Sequence of chain 2.E:
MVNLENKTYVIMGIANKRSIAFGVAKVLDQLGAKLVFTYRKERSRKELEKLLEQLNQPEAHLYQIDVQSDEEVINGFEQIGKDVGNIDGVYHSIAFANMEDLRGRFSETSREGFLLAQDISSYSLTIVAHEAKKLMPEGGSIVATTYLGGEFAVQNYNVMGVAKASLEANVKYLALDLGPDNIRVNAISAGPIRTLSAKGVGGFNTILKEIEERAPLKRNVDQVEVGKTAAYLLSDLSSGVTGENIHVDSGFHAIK

Binding-site contacts:
Ligand atom CAN contacts residue VAL227 of chain 2.E at 3.6 Å (hydrophobic).
Ligand atom OAC contacts residue NAP1 of chain 2.Q at 2.8 Å (h-bond).
Ligand atom CBA contacts residue NAP1 of chain 2.Q at 3.4 Å.
Ligand atom CAO contacts residue ILE233 of chain 2.E at 3.8 Å (hydrophobic).
Ligand atom CBB contacts residue ALA123 of chain 2.E at 3.6 Å (hydrophobic).
Ligand atom OAB contacts residue PHE122 of chain 2.E at 3.6 Å.
Ligand atom CAK contacts residue NAP1 of chain 2.Q at 3.3 Å.
Ligand atom OAC contacts residue TYR183 of chain 2.E at 2.4 Å (h-bond).
Ligand atom CAZ contacts residue ALA123 of chain 2.E at 3.4 Å (hydrophobic).
Ligand atom CAA contacts residue GLN181 of chain 2.E at 3.3 Å.
Ligand atom CAW contacts residue NAP1 of chain 2.Q at 3.6 Å.
Ligand atom OAB contacts residue ALA123 of chain 2.E at 3.7 Å.
Ligand atom CAJ contacts residue SER223 of chain 2.E at 3.3 Å.
Ligand atom CAV contacts residue NAP1 of chain 2.Q at 2.8 Å.
Ligand atom CAE contacts residue SER223 of chain 2.E at 3.4 Å.
Ligand atom CAH contacts residue SER223 of chain 2.E at 3.7 Å.
Ligand atom CAH contacts residue ALA121 of chain 2.E at 3.6 Å (hydrophobic).
Ligand atom CAP contacts residue TYR173 of chain 2.E at 3.7 Å (hydrophobic).
Ligand atom OAT contacts residue LEU128 of chain 2.E at 3.7 Å.
Ligand atom OAT contacts residue ALA123 of chain 2.E at 3.2 Å (h-bond).
Ligand atom CAW contacts residue TYR183 of chain 2.E at 3.3 Å (hydrophobic).
Ligand atom CBB contacts residue MET125 of chain 2.E at 3.8 Å (hydrophobic).
Ligand atom CAM contacts residue NAP1 of chain 2.Q at 3.5 Å.
Ligand atom CAL contacts residue MET125 of chain 2.E at 3.6 Å (hydrophobic).
Ligand atom CAP contacts residue PHE230 of chain 2.E at 3.7 Å (hydrophobic).
Ligand atom CAA contacts residue GLY228 of chain 2.E at 3.7 Å.
Ligand atom CAA contacts residue VAL227 of chain 2.E at 3.6 Å (hydrophobic).
Ligand atom CAX contacts residue MET186 of chain 2.E at 3.8 Å (hydrophobic).
Ligand atom OAB contacts residue MET125 of chain 2.E at 3.5 Å.
Ligand atom CAF contacts residue NAP1 of chain 2.Q at 2.6 Å.
Ligand atom OAU contacts residue NAP1 of chain 2.Q at 3.2 Å.
Ligand atom CAY contacts residue SER223 of chain 2.E at 3.7 Å.
Ligand atom NAS contacts residue ALA123 of chain 2.E at 2.6 Å (h-bond).
Ligand atom CBB contacts residue PHE122 of chain 2.E at 3.7 Å (hydrophobic).
Ligand atom CAR contacts residue NAP1 of chain 2.Q at 2.8 Å.
Ligand atom CAI contacts residue VAL227 of chain 2.E at 3.7 Å (hydrophobic).
Ligand atom OAC contacts residue LYS190 of chain 2.E at 3.8 Å.
Ligand atom CAM contacts residue TYR183 of chain 2.E at 3.2 Å (hydrophobic).
Ligand atom NAS contacts residue PHE122 of chain 2.E at 3.6 Å.
Ligand atom CAK contacts residue ALA224 of chain 2.E at 3.8 Å (hydrophobic).

This protein binds this small molecule.
Small molecule (SMILES): CCCCCCc1ccc(Oc2ccc(Oc3cccc(O)n3)cc2)c(O)c1